Binding-site contacts:
Ligand atom C5 contacts residue THR101 of chain 1.A at 4.4 Å.
Ligand atom C5 contacts residue ASN221 of chain 1.A at 3.6 Å.
Ligand atom C2 contacts residue ASN221 of chain 1.A at 2.5 Å.
Ligand atom C4 contacts residue ASN221 of chain 1.A at 4.2 Å.
Ligand atom O6 contacts residue THR101 of chain 1.A at 3.3 Å.
Ligand atom C3 contacts residue ASN221 of chain 1.A at 3.8 Å.
Ligand atom C7 contacts residue ASN221 of chain 1.A at 4.1 Å.
Ligand atom C1 contacts residue ASN221 of chain 1.A at 1.4 Å.
Ligand atom N2 contacts residue ASN221 of chain 1.A at 2.9 Å (h-bond).
Ligand atom O5 contacts residue ASN221 of chain 1.A at 2.4 Å (h-bond).
Ligand atom C6 contacts residue THR101 of chain 1.A at 3.9 Å.
Ligand atom C1 contacts residue THR95 of chain 1.A at 4.2 Å.

Sequence of chain 1.A:
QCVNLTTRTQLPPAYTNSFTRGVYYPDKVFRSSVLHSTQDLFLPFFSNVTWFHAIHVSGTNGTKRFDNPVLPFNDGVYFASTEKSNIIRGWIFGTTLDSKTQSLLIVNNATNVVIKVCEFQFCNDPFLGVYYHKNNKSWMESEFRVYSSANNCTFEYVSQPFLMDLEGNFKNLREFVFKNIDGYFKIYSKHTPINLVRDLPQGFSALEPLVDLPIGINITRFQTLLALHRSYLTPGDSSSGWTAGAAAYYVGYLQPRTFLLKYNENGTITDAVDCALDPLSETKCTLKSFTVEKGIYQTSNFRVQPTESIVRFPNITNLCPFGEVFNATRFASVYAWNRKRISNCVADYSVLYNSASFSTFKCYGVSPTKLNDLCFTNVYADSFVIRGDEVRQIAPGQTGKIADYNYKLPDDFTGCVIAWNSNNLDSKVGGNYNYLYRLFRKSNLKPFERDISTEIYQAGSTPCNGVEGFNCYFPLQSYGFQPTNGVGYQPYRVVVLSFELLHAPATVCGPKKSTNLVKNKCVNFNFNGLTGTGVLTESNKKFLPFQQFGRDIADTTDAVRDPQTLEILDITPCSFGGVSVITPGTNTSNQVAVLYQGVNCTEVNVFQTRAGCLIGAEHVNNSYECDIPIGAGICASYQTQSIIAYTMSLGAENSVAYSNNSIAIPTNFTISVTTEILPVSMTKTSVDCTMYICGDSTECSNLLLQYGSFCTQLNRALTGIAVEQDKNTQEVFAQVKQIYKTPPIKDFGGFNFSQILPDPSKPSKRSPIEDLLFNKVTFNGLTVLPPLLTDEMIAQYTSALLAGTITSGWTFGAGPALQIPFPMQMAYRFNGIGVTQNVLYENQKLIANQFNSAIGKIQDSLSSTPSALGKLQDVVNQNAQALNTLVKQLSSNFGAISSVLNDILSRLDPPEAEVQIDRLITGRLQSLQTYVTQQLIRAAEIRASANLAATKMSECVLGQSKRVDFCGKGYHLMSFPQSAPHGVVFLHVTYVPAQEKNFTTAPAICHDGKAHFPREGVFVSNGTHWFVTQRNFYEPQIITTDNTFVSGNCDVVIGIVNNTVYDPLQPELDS

This small molecule binds to this protein.
Small molecule (SMILES): CC(=O)N[C@@H]1[C@@H](O)[C@H](O)[C@@H](CO)O[C@H]1O